A small-molecule ligand and the protein it binds are described below.
Small molecule (SMILES): CC(=O)N[C@@H]1[C@@H](O)[C@H](O)[C@@H](CO)O[C@H]1O

Binding-site contacts:
Ligand atom O5 contacts residue ASN96 of chain 1.A at 2.4 Å (h-bond).
Ligand atom C5 contacts residue ARG92 of chain 1.A at 3.5 Å.
Ligand atom C1 contacts residue ASN96 of chain 1.A at 1.4 Å.
Ligand atom O6 contacts residue LYS95 of chain 1.A at 4.4 Å.
Ligand atom C6 contacts residue LYS95 of chain 1.A at 3.5 Å.
Ligand atom C2 contacts residue ASN96 of chain 1.A at 2.5 Å.
Ligand atom O5 contacts residue ARG92 of chain 1.A at 3.3 Å (salt-bridge).
Ligand atom C4 contacts residue ARG92 of chain 1.A at 4.4 Å.
Ligand atom O5 contacts residue LYS95 of chain 1.A at 4.1 Å.
Ligand atom C5 contacts residue LYS95 of chain 1.A at 4.4 Å.
Ligand atom O6 contacts residue ARG92 of chain 1.A at 4.0 Å.
Ligand atom C4 contacts residue ASN96 of chain 1.A at 4.2 Å.
Ligand atom O7 contacts residue ASN96 of chain 1.A at 4.5 Å.
Ligand atom C3 contacts residue ASN96 of chain 1.A at 3.8 Å.
Ligand atom C6 contacts residue ARG92 of chain 1.A at 3.9 Å.
Ligand atom O4 contacts residue ARG92 of chain 1.A at 4.2 Å.
Ligand atom C7 contacts residue ASN96 of chain 1.A at 3.6 Å.
Ligand atom C5 contacts residue ASN96 of chain 1.A at 3.7 Å.
Ligand atom C1 contacts residue ARG92 of chain 1.A at 3.5 Å.
Ligand atom N2 contacts residue ASN96 of chain 1.A at 2.9 Å (h-bond).
Ligand atom C8 contacts residue ASN96 of chain 1.A at 3.3 Å.

Sequence of chain 1.A:
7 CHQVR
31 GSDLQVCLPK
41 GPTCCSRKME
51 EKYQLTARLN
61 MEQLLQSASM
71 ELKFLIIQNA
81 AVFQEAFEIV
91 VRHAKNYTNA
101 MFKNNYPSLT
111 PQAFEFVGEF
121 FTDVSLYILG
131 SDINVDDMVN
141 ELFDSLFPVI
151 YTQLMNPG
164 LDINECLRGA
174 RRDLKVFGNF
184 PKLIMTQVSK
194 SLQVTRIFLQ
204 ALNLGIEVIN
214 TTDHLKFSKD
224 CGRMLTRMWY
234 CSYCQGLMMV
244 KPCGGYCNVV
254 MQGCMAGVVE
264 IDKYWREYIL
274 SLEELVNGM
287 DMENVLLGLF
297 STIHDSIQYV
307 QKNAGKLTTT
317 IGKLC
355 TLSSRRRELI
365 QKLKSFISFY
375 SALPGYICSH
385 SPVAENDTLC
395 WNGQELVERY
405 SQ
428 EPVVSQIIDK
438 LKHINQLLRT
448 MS